Sequence of chain 1.F:
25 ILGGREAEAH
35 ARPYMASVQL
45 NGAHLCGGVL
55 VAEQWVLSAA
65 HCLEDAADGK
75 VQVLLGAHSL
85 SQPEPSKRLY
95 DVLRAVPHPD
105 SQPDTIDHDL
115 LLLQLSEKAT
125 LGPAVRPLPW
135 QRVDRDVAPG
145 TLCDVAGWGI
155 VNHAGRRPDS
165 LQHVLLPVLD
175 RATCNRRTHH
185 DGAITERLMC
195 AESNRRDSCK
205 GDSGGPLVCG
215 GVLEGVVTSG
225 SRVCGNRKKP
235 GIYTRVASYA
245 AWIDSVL

A small-molecule ligand and the protein it binds are described below.
Small molecule (SMILES): N[C@H](CO)c1cccc(-c2cccc(COc3ccccc3CC(=O)O)c2)c1

Binding-site contacts:
Ligand atom O18 contacts residue SER207 of chain 1.F at 3.0 Å (h-bond).
Ligand atom O28 contacts residue GLY235 of chain 1.F at 3.4 Å.
Ligand atom C6 contacts residue ARG226 of chain 1.F at 3.5 Å.
Ligand atom C23 contacts residue SER207 of chain 1.F at 3.2 Å.
Ligand atom C16 contacts residue LEU49 of chain 1.F at 3.7 Å (hydrophobic).
Ligand atom C17 contacts residue GLY205 of chain 1.F at 3.5 Å.
Ligand atom C7 contacts residue LYS204 of chain 1.F at 3.6 Å.
Ligand atom C23 contacts residue THR222 of chain 1.F at 3.5 Å.
Ligand atom C21 contacts residue SER202 of chain 1.F at 3.6 Å.
Ligand atom C7 contacts residue SER223 of chain 1.F at 3.7 Å.
Ligand atom C23 contacts residue VAL221 of chain 1.F at 3.6 Å (hydrophobic).
Ligand atom C20 contacts residue CYS228 of chain 1.F at 3.7 Å (hydrophobic).
Ligand atom C24 contacts residue SER207 of chain 1.F at 3.3 Å.
Ligand atom O19 contacts residue LYS204 of chain 1.F at 3.7 Å.
Ligand atom C13 contacts residue HIS65 of chain 1.F at 3.7 Å.
Ligand atom O18 contacts residue HIS65 of chain 1.F at 2.7 Å (h-bond).
Ligand atom O28 contacts residue THR222 of chain 1.F at 3.1 Å (h-bond).
Ligand atom C8 contacts residue ARG226 of chain 1.F at 3.5 Å.
Ligand atom O19 contacts residue GLY205 of chain 1.F at 2.7 Å (h-bond).
Ligand atom O19 contacts residue SER207 of chain 1.F at 3.2 Å (h-bond).
Ligand atom C22 contacts residue SER202 of chain 1.F at 3.5 Å.
Ligand atom C24 contacts residue CYS203 of chain 1.F at 3.5 Å (hydrophobic).
Ligand atom C24 contacts residue LYS204 of chain 1.F at 3.6 Å.
Ligand atom C3 contacts residue SER223 of chain 1.F at 3.6 Å.
Ligand atom C27 contacts residue SER223 of chain 1.F at 3.3 Å.
Ligand atom C23 contacts residue CYS203 of chain 1.F at 3.5 Å (hydrophobic).
Ligand atom O19 contacts residue ASP206 of chain 1.F at 3.5 Å (salt-bridge).
Ligand atom N26 contacts residue SER202 of chain 1.F at 2.9 Å (h-bond).
Ligand atom C25 contacts residue VAL227 of chain 1.F at 3.7 Å (hydrophobic).
Ligand atom C2 contacts residue LYS204 of chain 1.F at 3.6 Å.
Ligand atom C25 contacts residue SER202 of chain 1.F at 3.5 Å.
Ligand atom O9 contacts residue LYS204 of chain 1.F at 3.4 Å.
Ligand atom C1 contacts residue CYS228 of chain 1.F at 3.7 Å (hydrophobic).
Ligand atom O28 contacts residue ILE236 of chain 1.F at 3.0 Å (h-bond).
Ligand atom N26 contacts residue ASP201 of chain 1.F at 3.1 Å (salt-bridge).
Ligand atom C22 contacts residue THR222 of chain 1.F at 3.2 Å.
Ligand atom C22 contacts residue VAL221 of chain 1.F at 3.7 Å (hydrophobic).
Ligand atom C16 contacts residue GLY205 of chain 1.F at 3.6 Å.
Ligand atom C20 contacts residue SER223 of chain 1.F at 3.3 Å.
Ligand atom C17 contacts residue SER207 of chain 1.F at 3.5 Å.